Sequence of chain 1.L:
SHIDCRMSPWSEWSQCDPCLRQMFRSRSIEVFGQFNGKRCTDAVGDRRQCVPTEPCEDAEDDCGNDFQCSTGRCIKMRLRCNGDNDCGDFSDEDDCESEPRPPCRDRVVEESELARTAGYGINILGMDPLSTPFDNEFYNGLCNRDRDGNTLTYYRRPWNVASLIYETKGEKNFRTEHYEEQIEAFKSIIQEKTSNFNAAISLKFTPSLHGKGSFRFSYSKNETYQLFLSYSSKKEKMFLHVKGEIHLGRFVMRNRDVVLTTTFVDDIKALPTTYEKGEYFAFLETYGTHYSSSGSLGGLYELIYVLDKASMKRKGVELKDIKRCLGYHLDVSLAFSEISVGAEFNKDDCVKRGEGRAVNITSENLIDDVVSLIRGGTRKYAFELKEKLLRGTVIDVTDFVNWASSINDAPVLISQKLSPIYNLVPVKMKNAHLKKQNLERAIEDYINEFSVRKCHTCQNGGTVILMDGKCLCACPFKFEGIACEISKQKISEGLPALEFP

Binding-site contacts:
Ligand atom N2 contacts residue PHE214 of chain 1.L at 4.0 Å.
Ligand atom O6 contacts residue ASN380 of chain 1.K at 3.8 Å.
Ligand atom C4 contacts residue ASN380 of chain 1.K at 4.2 Å.
Ligand atom C5 contacts residue ASN380 of chain 1.K at 4.1 Å.
Ligand atom C1 contacts residue ASN215 of chain 1.L at 1.4 Å.
Ligand atom O7 contacts residue TYR253 of chain 1.L at 3.7 Å.
Ligand atom C2 contacts residue ASN213 of chain 1.L at 4.5 Å.
Ligand atom N2 contacts residue ASN215 of chain 1.L at 2.9 Å (h-bond).
Ligand atom C7 contacts residue ASN215 of chain 1.L at 3.5 Å.
Ligand atom O5 contacts residue ASN380 of chain 1.K at 3.9 Å.
Ligand atom C4 contacts residue ASN215 of chain 1.L at 4.3 Å.
Ligand atom O3 contacts residue ASN213 of chain 1.L at 3.8 Å.
Ligand atom C5 contacts residue ASN215 of chain 1.L at 3.7 Å.
Ligand atom C6 contacts residue GLU378 of chain 1.K at 4.4 Å.
Ligand atom C7 contacts residue ASN213 of chain 1.L at 3.6 Å.
Ligand atom C8 contacts residue ASN215 of chain 1.L at 3.8 Å.
Ligand atom C6 contacts residue ASN380 of chain 1.K at 3.6 Å.
Ligand atom O7 contacts residue ASN213 of chain 1.L at 3.1 Å.
Ligand atom C2 contacts residue ASN215 of chain 1.L at 2.5 Å.
Ligand atom O5 contacts residue ASN215 of chain 1.L at 2.5 Å (h-bond).
Ligand atom O6 contacts residue HIS363 of chain 1.K at 4.5 Å.
Ligand atom O7 contacts residue ASN215 of chain 1.L at 4.4 Å.
Ligand atom N2 contacts residue ASN213 of chain 1.L at 3.4 Å.
Ligand atom C2 contacts residue PHE214 of chain 1.L at 4.2 Å (hydrophobic).
Ligand atom C3 contacts residue ASN215 of chain 1.L at 3.8 Å.

The protein below binds the small molecule below.
Small molecule (SMILES): CC(=O)N[C@@H]1[C@@H](O)[C@H](O)[C@@H](CO)O[C@H]1O

Sequence of chain 1.K:
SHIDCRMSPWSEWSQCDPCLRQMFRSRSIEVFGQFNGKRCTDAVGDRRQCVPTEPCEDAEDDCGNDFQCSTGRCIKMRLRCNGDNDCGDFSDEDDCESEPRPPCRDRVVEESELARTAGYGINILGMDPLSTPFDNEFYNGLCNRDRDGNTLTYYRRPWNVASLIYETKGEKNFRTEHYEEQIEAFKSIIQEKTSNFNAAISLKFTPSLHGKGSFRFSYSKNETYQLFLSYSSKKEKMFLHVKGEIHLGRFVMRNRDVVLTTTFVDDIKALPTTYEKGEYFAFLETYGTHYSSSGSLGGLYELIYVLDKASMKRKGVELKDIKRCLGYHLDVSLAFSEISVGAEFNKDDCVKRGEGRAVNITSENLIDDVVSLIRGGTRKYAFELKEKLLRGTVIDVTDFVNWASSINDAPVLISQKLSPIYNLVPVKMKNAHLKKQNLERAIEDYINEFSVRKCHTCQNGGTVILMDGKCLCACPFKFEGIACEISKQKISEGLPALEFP